Sequence of chain 1.A:
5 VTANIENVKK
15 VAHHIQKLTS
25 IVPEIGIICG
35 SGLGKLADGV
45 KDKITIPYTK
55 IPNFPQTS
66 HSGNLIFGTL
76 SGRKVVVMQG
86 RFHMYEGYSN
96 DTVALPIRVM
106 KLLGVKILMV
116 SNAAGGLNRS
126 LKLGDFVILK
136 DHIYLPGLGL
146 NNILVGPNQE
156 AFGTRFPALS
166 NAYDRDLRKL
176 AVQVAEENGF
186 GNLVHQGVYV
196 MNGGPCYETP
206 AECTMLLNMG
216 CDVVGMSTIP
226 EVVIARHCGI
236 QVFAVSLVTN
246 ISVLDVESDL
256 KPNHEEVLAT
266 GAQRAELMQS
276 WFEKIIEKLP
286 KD

Binding-site contacts:
Ligand atom N1 contacts residue VAL219 of chain 1.A at 3.5 Å (h-bond).
Ligand atom N9 contacts residue ALA118 of chain 1.A at 3.3 Å (h-bond).
Ligand atom C2 contacts residue VAL219 of chain 1.A at 3.6 Å (hydrophobic).
Ligand atom C5 contacts residue VAL219 of chain 1.A at 3.8 Å (hydrophobic).
Ligand atom N1 contacts residue TYR202 of chain 1.A at 3.8 Å.
Ligand atom C5 contacts residue ALA119 of chain 1.A at 3.7 Å (hydrophobic).
Ligand atom C2 contacts residue GLU203 of chain 1.A at 2.9 Å.
Ligand atom N7 contacts residue THR244 of chain 1.A at 3.3 Å (h-bond).
Ligand atom C5 contacts residue TYR202 of chain 1.A at 3.6 Å (hydrophobic).
Ligand atom C5 contacts residue ASN245 of chain 1.A at 3.3 Å.
Ligand atom N1 contacts residue GLU203 of chain 1.A at 2.5 Å (salt-bridge).
Ligand atom C8 contacts residue VAL262 of chain 1.A at 3.5 Å (hydrophobic).
Ligand atom N2 contacts residue GLU203 of chain 1.A at 2.2 Å (salt-bridge).
Ligand atom C6 contacts residue TYR202 of chain 1.A at 3.6 Å (hydrophobic).
Ligand atom N3 contacts residue VAL219 of chain 1.A at 3.8 Å.
Ligand atom N2 contacts residue ASN197 of chain 1.A at 3.5 Å (h-bond).
Ligand atom C6 contacts residue GLU203 of chain 1.A at 3.4 Å.
Ligand atom C2 contacts residue GLY220 of chain 1.A at 3.6 Å.
Ligand atom CL6 contacts residue GLY120 of chain 1.A at 3.0 Å.
Ligand atom N7 contacts residue ALA119 of chain 1.A at 3.3 Å.
Ligand atom N2 contacts residue MET221 of chain 1.A at 2.9 Å.
Ligand atom N2 contacts residue GLY220 of chain 1.A at 3.6 Å.
Ligand atom N7 contacts residue ASN245 of chain 1.A at 2.2 Å (h-bond).
Ligand atom C2 contacts residue MET221 of chain 1.A at 3.4 Å (hydrophobic).
Ligand atom CL6 contacts residue GLU203 of chain 1.A at 3.5 Å.
Ligand atom C8 contacts residue ALA118 of chain 1.A at 3.5 Å (hydrophobic).
Ligand atom C6 contacts residue ASN245 of chain 1.A at 3.9 Å.
Ligand atom N7 contacts residue VAL262 of chain 1.A at 3.9 Å.
Ligand atom C4 contacts residue TYR202 of chain 1.A at 3.9 Å (hydrophobic).
Ligand atom C6 contacts residue VAL219 of chain 1.A at 3.6 Å (hydrophobic).
Ligand atom N3 contacts residue MET221 of chain 1.A at 3.5 Å.
Ligand atom C8 contacts residue THR244 of chain 1.A at 2.8 Å.
Ligand atom N3 contacts residue GLY220 of chain 1.A at 3.5 Å.
Ligand atom C6 contacts residue GLY120 of chain 1.A at 3.4 Å.
Ligand atom CL6 contacts residue ASN245 of chain 1.A at 2.5 Å.
Ligand atom C4 contacts residue VAL219 of chain 1.A at 3.9 Å (hydrophobic).
Ligand atom C8 contacts residue ALA119 of chain 1.A at 3.6 Å (hydrophobic).
Ligand atom C5 contacts residue GLY120 of chain 1.A at 3.3 Å.
Ligand atom N7 contacts residue GLY120 of chain 1.A at 3.4 Å (h-bond).
Ligand atom C8 contacts residue ASN245 of chain 1.A at 3.3 Å.

The protein below binds the small molecule below.
Small molecule (SMILES): Nc1nc(Cl)c2nc[nH]c2n1